Binding-site contacts:
Ligand atom C09 contacts residue ASN39 of chain 1.A at 4.4 Å.
Ligand atom N08 contacts residue PHE182 of chain 1.A at 3.8 Å.
Ligand atom C02 contacts residue TYR35 of chain 1.A at 3.6 Å (hydrophobic).
Ligand atom O01 contacts residue PHE182 of chain 1.A at 3.7 Å.
Ligand atom C02 contacts residue PHE182 of chain 1.A at 3.6 Å (hydrophobic).
Ligand atom C07 contacts residue VAL272 of chain 1.A at 3.6 Å (hydrophobic).
Ligand atom O03 contacts residue ASN39 of chain 1.A at 4.1 Å.
Ligand atom C07 contacts residue PHE182 of chain 1.A at 3.7 Å (hydrophobic).
Ligand atom N08 contacts residue MET258 of chain 1.A at 3.6 Å.
Ligand atom N08 contacts residue ARG44 of chain 1.A at 3.8 Å.
Ligand atom O01 contacts residue TYR40 of chain 1.A at 3.5 Å (h-bond).
Ligand atom O03 contacts residue TYR35 of chain 1.A at 4.0 Å.
Ligand atom O03 contacts residue PHE182 of chain 1.A at 3.6 Å.
Ligand atom O10 contacts residue VAL269 of chain 1.A at 3.3 Å.
Ligand atom C09 contacts residue PHE182 of chain 1.A at 3.5 Å (hydrophobic).
Ligand atom O01 contacts residue SAH1 of chain 1.C at 3.5 Å (h-bond).
Ligand atom C06 contacts residue VAL53 of chain 1.A at 3.7 Å (hydrophobic).
Ligand atom N08 contacts residue VAL53 of chain 1.A at 4.3 Å.
Ligand atom N08 contacts residue VAL272 of chain 1.A at 3.6 Å.
Ligand atom C05 contacts residue LYS57 of chain 1.A at 3.1 Å.
Ligand atom C02 contacts residue ASN39 of chain 1.A at 3.9 Å.
Ligand atom C05 contacts residue PHE182 of chain 1.A at 3.2 Å (hydrophobic).
Ligand atom C07 contacts residue LYS57 of chain 1.A at 4.1 Å.
Ligand atom C07 contacts residue VAL53 of chain 1.A at 3.2 Å (hydrophobic).
Ligand atom C05 contacts residue TYR40 of chain 1.A at 3.7 Å (hydrophobic).
Ligand atom O10 contacts residue ALA216 of chain 1.A at 4.5 Å.
Ligand atom C04 contacts residue PHE182 of chain 1.A at 3.4 Å (hydrophobic).
Ligand atom C04 contacts residue LYS57 of chain 1.A at 4.5 Å.
Ligand atom C06 contacts residue PHE182 of chain 1.A at 3.3 Å (hydrophobic).
Ligand atom C02 contacts residue TYR40 of chain 1.A at 4.5 Å (hydrophobic).
Ligand atom O01 contacts residue TYR35 of chain 1.A at 2.6 Å (h-bond).
Ligand atom C09 contacts residue ARG44 of chain 1.A at 3.8 Å.
Ligand atom O10 contacts residue PHE182 of chain 1.A at 4.0 Å.
Ligand atom C04 contacts residue ASN39 of chain 1.A at 4.1 Å.
Ligand atom O01 contacts residue ASN39 of chain 1.A at 3.9 Å.
Ligand atom N08 contacts residue VAL269 of chain 1.A at 4.3 Å.
Ligand atom C07 contacts residue MET258 of chain 1.A at 4.1 Å (hydrophobic).
Ligand atom C06 contacts residue LYS57 of chain 1.A at 2.9 Å.
Ligand atom O10 contacts residue ARG44 of chain 1.A at 3.8 Å.
Ligand atom O10 contacts residue ASP267 of chain 1.A at 3.8 Å.

Sequence of chain 1.A:
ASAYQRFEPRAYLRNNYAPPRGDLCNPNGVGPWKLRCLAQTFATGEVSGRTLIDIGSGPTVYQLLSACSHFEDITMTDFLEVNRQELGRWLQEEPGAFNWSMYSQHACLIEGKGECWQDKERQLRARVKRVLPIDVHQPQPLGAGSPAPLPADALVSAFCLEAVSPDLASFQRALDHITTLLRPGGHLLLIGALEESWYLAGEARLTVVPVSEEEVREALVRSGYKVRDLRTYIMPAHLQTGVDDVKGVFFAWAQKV

The small molecule below binds the protein below.
Small molecule (SMILES): O=C(O)c1ccc[nH]c1=O